Sequence of chain 1.C:
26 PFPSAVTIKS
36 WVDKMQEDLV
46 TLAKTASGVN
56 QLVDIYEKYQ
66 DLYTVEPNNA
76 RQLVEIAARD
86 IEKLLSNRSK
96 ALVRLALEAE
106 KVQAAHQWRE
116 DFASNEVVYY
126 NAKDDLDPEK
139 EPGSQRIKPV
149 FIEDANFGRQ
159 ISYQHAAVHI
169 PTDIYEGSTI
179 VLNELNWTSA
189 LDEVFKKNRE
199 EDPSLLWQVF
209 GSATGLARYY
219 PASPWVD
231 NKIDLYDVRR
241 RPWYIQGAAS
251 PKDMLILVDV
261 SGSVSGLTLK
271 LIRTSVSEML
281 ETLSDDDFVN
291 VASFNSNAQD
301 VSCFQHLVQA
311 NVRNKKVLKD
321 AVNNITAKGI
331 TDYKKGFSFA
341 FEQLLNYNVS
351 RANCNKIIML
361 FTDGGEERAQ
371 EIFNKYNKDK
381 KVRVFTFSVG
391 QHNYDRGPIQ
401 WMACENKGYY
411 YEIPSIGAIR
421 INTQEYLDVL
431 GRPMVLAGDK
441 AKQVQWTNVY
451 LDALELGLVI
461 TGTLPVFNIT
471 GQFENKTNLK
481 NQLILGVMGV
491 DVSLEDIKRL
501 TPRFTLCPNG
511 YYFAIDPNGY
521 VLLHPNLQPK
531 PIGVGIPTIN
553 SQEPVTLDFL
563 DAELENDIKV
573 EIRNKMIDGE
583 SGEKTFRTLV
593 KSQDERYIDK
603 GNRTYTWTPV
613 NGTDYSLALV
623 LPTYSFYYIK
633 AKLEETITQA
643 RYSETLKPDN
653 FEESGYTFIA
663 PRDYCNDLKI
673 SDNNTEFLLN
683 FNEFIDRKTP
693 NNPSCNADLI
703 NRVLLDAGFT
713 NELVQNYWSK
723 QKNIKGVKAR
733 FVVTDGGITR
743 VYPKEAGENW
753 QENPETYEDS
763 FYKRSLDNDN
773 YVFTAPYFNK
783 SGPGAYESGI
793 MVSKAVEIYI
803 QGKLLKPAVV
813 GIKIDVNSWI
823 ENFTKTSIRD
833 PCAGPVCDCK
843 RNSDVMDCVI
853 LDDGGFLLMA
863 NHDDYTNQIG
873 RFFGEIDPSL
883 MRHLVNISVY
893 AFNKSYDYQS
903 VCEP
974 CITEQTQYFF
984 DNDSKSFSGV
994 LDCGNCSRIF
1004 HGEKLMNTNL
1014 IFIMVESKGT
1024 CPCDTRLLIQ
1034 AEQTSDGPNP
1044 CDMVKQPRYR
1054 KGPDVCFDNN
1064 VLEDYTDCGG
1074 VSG

Binding-site contacts:
Ligand atom C8 contacts residue ASN613 of chain 1.C at 4.3 Å.
Ligand atom O3 contacts residue GLU80 of chain 1.C at 4.3 Å.
Ligand atom C8 contacts residue ALA83 of chain 1.C at 3.6 Å (hydrophobic).
Ligand atom C2 contacts residue ASN613 of chain 1.C at 2.4 Å.
Ligand atom C7 contacts residue GLU80 of chain 1.C at 3.3 Å.
Ligand atom C7 contacts residue ASN613 of chain 1.C at 3.1 Å.
Ligand atom O7 contacts residue ASN613 of chain 1.C at 3.0 Å (h-bond).
Ligand atom C8 contacts residue THR610 of chain 1.C at 3.9 Å.
Ligand atom N2 contacts residue PRO611 of chain 1.C at 4.2 Å.
Ligand atom C5 contacts residue ASN613 of chain 1.C at 3.7 Å.
Ligand atom C7 contacts residue PRO611 of chain 1.C at 4.2 Å (hydrophobic).
Ligand atom O7 contacts residue ARG84 of chain 1.C at 3.7 Å.
Ligand atom O5 contacts residue ASN613 of chain 1.C at 2.4 Å (h-bond).
Ligand atom N2 contacts residue ASN613 of chain 1.C at 2.8 Å (h-bond).
Ligand atom C1 contacts residue ASN613 of chain 1.C at 1.4 Å.
Ligand atom N2 contacts residue GLU80 of chain 1.C at 3.9 Å.
Ligand atom C8 contacts residue PRO611 of chain 1.C at 3.3 Å (hydrophobic).
Ligand atom C3 contacts residue ASN613 of chain 1.C at 3.8 Å.
Ligand atom C4 contacts residue ASN613 of chain 1.C at 4.2 Å.
Ligand atom C8 contacts residue GLU80 of chain 1.C at 3.1 Å.
Ligand atom O7 contacts residue GLU80 of chain 1.C at 3.5 Å (salt-bridge).

A small-molecule ligand and the protein it binds are described below.
Small molecule (SMILES): CC(=O)N[C@H]1[C@H](O[C@H]2[C@H](O)[C@@H](NC(C)=O)CO[C@@H]2CO)O[C@H](CO)[C@@H](O)[C@@H]1O